The protein below binds the small molecule below.
Small molecule (SMILES): CCCCCCCC(=O)OC[C@H](COP(=O)(O)O[C@@H]1[C@H](O)[C@H](O)[C@@H](OP(=O)(O)O)[C@H](OP(=O)(O)O)[C@H]1O)OC(=O)CCCCCCC

Sequence of chain 1.B:
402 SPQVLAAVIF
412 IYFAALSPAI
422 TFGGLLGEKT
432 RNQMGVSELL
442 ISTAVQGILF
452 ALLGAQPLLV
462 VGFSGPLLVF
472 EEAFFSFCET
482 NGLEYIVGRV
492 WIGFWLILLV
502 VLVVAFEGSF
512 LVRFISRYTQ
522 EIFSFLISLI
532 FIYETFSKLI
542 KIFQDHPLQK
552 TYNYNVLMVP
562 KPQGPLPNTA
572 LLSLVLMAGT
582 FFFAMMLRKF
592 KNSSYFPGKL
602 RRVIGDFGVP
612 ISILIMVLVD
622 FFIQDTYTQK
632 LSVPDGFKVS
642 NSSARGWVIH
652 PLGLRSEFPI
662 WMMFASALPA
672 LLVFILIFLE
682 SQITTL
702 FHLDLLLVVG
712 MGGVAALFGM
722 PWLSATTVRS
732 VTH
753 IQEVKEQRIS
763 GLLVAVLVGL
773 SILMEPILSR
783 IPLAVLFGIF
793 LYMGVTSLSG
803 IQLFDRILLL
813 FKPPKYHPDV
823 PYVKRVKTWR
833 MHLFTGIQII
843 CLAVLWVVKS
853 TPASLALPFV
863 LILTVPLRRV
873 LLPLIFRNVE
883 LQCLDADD

Sequence of chain 1.A:
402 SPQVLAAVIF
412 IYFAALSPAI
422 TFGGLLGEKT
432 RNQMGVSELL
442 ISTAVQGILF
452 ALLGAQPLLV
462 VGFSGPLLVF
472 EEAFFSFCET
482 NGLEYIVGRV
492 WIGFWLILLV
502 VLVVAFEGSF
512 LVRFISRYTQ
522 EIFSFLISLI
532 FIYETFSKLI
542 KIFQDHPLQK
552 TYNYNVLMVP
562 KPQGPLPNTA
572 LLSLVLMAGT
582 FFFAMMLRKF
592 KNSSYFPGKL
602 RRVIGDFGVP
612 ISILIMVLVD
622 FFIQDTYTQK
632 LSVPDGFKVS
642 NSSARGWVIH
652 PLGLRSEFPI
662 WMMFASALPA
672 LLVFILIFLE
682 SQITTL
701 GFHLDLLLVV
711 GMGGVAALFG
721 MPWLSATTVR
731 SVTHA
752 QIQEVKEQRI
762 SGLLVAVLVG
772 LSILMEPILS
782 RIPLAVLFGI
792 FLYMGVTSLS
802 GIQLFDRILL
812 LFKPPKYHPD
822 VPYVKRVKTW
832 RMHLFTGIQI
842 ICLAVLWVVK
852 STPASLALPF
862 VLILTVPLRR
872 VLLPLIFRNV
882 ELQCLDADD

Binding-site contacts:
Ligand atom O52 contacts residue TYR818 of chain 1.A at 3.1 Å (h-bond).
Ligand atom O52 contacts residue ARG602 of chain 1.B at 2.7 Å (salt-bridge).
Ligand atom P5 contacts residue ARG602 of chain 1.B at 4.1 Å.
Ligand atom O6 contacts residue PRO598 of chain 1.B at 4.0 Å.
Ligand atom C3C contacts residue PLC1 of chain 1.F at 4.0 Å.
Ligand atom O1B contacts residue PHE813 of chain 1.A at 2.8 Å (h-bond).
Ligand atom O6 contacts residue GLY599 of chain 1.B at 3.6 Å.
Ligand atom C5B contacts residue PHE597 of chain 1.B at 3.9 Å (hydrophobic).
Ligand atom O11 contacts residue PRO816 of chain 1.A at 4.2 Å.
Ligand atom C1B contacts residue PHE813 of chain 1.A at 3.5 Å (hydrophobic).
Ligand atom O5 contacts residue LYS817 of chain 1.A at 4.0 Å.
Ligand atom O1B contacts residue LEU812 of chain 1.A at 3.3 Å (h-bond).
Ligand atom C7B contacts residue PHE597 of chain 1.B at 4.0 Å (hydrophobic).
Ligand atom O41 contacts residue LYS817 of chain 1.A at 3.7 Å.
Ligand atom O13 contacts residue PRO815 of chain 1.A at 3.7 Å.
Ligand atom O3C contacts residue PRO598 of chain 1.B at 3.8 Å.
Ligand atom C3B contacts residue PHE813 of chain 1.A at 4.0 Å (hydrophobic).
Ligand atom O43 contacts residue LYS817 of chain 1.A at 3.6 Å.
Ligand atom O51 contacts residue ARG603 of chain 1.B at 3.5 Å (salt-bridge).
Ligand atom O1B contacts residue LYS814 of chain 1.A at 4.2 Å.
Ligand atom O52 contacts residue GLY599 of chain 1.B at 3.3 Å.
Ligand atom C8A contacts residue LEU601 of chain 1.B at 4.1 Å (hydrophobic).
Ligand atom O1A contacts residue PLC1 of chain 1.F at 4.0 Å.
Ligand atom C1B contacts residue PRO598 of chain 1.B at 4.0 Å (hydrophobic).
Ligand atom C2A contacts residue PRO598 of chain 1.B at 4.1 Å (hydrophobic).
Ligand atom C1C contacts residue PRO816 of chain 1.A at 4.2 Å (hydrophobic).
Ligand atom O6 contacts residue PRO815 of chain 1.A at 3.5 Å.
Ligand atom P5 contacts residue GLY599 of chain 1.B at 4.2 Å.
Ligand atom O51 contacts residue GLY599 of chain 1.B at 3.8 Å.
Ligand atom C1C contacts residue PRO815 of chain 1.A at 3.7 Å (hydrophobic).
Ligand atom C2B contacts residue PHE813 of chain 1.A at 4.1 Å (hydrophobic).
Ligand atom C2B contacts residue PRO598 of chain 1.B at 3.6 Å (hydrophobic).
Ligand atom O53 contacts residue LYS817 of chain 1.A at 3.2 Å (salt-bridge).
Ligand atom C2C contacts residue PLC1 of chain 1.F at 4.1 Å.
Ligand atom O53 contacts residue TYR818 of chain 1.A at 2.5 Å (h-bond).
Ligand atom O13 contacts residue PRO816 of chain 1.A at 3.4 Å.
Ligand atom O2C contacts residue PRO598 of chain 1.B at 4.1 Å.
Ligand atom O1B contacts residue PLC1 of chain 1.F at 4.2 Å.
Ligand atom C4B contacts residue PLC1 of chain 1.F at 3.6 Å.
Ligand atom P5 contacts residue TYR818 of chain 1.A at 3.3 Å.